Binding-site contacts:
Ligand atom C3 contacts residue THR52 of chain 1.A at 3.5 Å.
Ligand atom C2 contacts residue ARG15 of chain 1.B at 4.5 Å.
Ligand atom C2 contacts residue THR52 of chain 1.A at 4.0 Å.
Ligand atom O1 contacts residue THR52 of chain 1.A at 3.4 Å (h-bond).
Ligand atom C1 contacts residue ASN16 of chain 1.B at 3.5 Å.
Ligand atom O1 contacts residue ASN16 of chain 1.B at 3.8 Å.
Ligand atom C4 contacts residue LYS169 of chain 1.A at 3.8 Å.
Ligand atom C4 contacts residue ARG15 of chain 1.B at 3.5 Å.
Ligand atom C2 contacts residue GLY53 of chain 1.A at 4.4 Å.
Ligand atom C1 contacts residue ARG14 of chain 1.B at 3.9 Å.
Ligand atom C2 contacts residue ASN16 of chain 1.B at 3.7 Å.
Ligand atom C1 contacts residue ARG15 of chain 1.B at 3.9 Å.
Ligand atom O2 contacts residue THR52 of chain 1.A at 2.8 Å (h-bond).
Ligand atom O1 contacts residue GLY53 of chain 1.A at 3.6 Å.
Ligand atom O2 contacts residue GLY53 of chain 1.A at 3.6 Å.

A protein and the small-molecule ligand that binds it are described below.
Small molecule (SMILES): C[C@H](O)[C@H](C)O

Sequence of chain 1.A:
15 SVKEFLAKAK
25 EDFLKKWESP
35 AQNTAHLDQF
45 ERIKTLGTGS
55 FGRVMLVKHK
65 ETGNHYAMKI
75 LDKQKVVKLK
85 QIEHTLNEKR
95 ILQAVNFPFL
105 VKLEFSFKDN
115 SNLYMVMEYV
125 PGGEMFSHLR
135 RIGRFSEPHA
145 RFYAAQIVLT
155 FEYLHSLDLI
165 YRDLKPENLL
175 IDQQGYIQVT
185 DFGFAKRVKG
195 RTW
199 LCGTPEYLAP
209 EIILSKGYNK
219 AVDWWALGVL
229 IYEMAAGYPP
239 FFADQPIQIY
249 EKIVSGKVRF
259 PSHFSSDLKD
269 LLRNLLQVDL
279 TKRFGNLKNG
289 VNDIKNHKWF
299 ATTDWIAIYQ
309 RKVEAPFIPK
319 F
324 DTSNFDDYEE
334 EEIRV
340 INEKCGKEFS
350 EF

Sequence of chain 1.B:
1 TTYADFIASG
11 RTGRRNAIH